Binding-site contacts:
Ligand atom O4 contacts residue PHE541 of chain 1.B at 2.9 Å (h-bond).
Ligand atom O2 contacts residue LEU451 of chain 1.B at 3.8 Å.
Ligand atom O4P contacts residue SER457 of chain 1.B at 2.8 Å (h-bond).
Ligand atom O4 contacts residue GLY538 of chain 1.B at 2.8 Å (h-bond).
Ligand atom O3P contacts residue LYS453 of chain 1.B at 3.0 Å (salt-bridge).
Ligand atom O6P contacts residue GLY540 of chain 1.B at 2.9 Å (h-bond).
Ligand atom C3 contacts residue GLY538 of chain 1.B at 3.6 Å.
Ligand atom O5 contacts residue LEU451 of chain 1.B at 3.8 Å.
Ligand atom C3 contacts residue ARG536 of chain 1.B at 3.3 Å.
Ligand atom O6P contacts residue SER539 of chain 1.B at 3.6 Å.
Ligand atom O2P contacts residue TRP502 of chain 1.B at 2.6 Å (h-bond).
Ligand atom O1P contacts residue ARG509 of chain 1.B at 2.7 Å (salt-bridge).
Ligand atom C4 contacts residue GLY538 of chain 1.B at 3.5 Å.
Ligand atom O4 contacts residue THR542 of chain 1.B at 3.4 Å (h-bond).
Ligand atom O2 contacts residue GLY534 of chain 1.B at 3.6 Å.
Ligand atom O5P contacts residue THR452 of chain 1.B at 3.3 Å (h-bond).
Ligand atom O1 contacts residue PRO537 of chain 1.B at 3.8 Å.
Ligand atom O3 contacts residue GLY534 of chain 1.B at 3.2 Å.
Ligand atom O6 contacts residue LYS453 of chain 1.B at 3.3 Å (salt-bridge).
Ligand atom O2P contacts residue ARG509 of chain 1.B at 3.0 Å (salt-bridge).
Ligand atom O3P contacts residue GLY538 of chain 1.B at 3.0 Å (h-bond).
Ligand atom P2 contacts residue THR452 of chain 1.B at 3.3 Å.
Ligand atom C4 contacts residue THR542 of chain 1.B at 3.8 Å.
Ligand atom O1 contacts residue GLY538 of chain 1.B at 3.7 Å.
Ligand atom O3P contacts residue PRO537 of chain 1.B at 3.7 Å.
Ligand atom C6 contacts residue THR542 of chain 1.B at 3.5 Å.
Ligand atom O3 contacts residue TRP502 of chain 1.B at 3.6 Å.
Ligand atom O5P contacts residue LYS453 of chain 1.B at 3.4 Å (salt-bridge).
Ligand atom P2 contacts residue SER454 of chain 1.B at 3.8 Å.
Ligand atom O4 contacts residue GLY540 of chain 1.B at 3.5 Å (h-bond).
Ligand atom O6 contacts residue THR452 of chain 1.B at 3.6 Å.
Ligand atom C6 contacts residue LEU451 of chain 1.B at 3.5 Å (hydrophobic).
Ligand atom P2 contacts residue SER539 of chain 1.B at 3.6 Å.
Ligand atom O5P contacts residue SER454 of chain 1.B at 2.6 Å (h-bond).
Ligand atom P1 contacts residue ARG509 of chain 1.B at 3.7 Å.
Ligand atom O3 contacts residue ARG536 of chain 1.B at 2.7 Å (salt-bridge).
Ligand atom C5 contacts residue GLY538 of chain 1.B at 3.6 Å.
Ligand atom O1P contacts residue LYS453 of chain 1.B at 3.7 Å.
Ligand atom O5P contacts residue SER539 of chain 1.B at 2.8 Å (h-bond).
Ligand atom O4P contacts residue THR452 of chain 1.B at 2.5 Å (h-bond).

A small-molecule ligand and the protein it binds are described below.
Small molecule (SMILES): O=P(O)(O)OC[C@H]1O[C@](O)(COP(=O)(O)O)[C@@H](O)[C@@H]1O

Sequence of chain 1.B:
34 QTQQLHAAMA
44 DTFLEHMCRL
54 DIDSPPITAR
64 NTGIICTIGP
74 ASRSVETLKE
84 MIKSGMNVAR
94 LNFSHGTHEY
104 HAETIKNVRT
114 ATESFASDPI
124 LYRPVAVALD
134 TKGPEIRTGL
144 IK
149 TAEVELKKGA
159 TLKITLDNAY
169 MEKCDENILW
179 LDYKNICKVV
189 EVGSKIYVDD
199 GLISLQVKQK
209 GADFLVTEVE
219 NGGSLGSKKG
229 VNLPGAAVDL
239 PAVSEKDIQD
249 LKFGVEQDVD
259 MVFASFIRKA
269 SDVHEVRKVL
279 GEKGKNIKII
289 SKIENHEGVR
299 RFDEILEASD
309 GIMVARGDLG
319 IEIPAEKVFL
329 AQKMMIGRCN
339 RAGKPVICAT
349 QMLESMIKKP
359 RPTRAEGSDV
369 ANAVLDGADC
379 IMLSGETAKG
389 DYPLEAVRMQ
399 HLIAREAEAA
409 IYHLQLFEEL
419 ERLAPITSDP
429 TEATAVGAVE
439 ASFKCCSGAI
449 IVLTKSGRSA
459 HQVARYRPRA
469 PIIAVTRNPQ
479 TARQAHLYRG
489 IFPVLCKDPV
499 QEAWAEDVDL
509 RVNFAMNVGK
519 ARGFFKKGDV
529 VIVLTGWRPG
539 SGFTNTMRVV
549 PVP